Sequence of chain 39.C:
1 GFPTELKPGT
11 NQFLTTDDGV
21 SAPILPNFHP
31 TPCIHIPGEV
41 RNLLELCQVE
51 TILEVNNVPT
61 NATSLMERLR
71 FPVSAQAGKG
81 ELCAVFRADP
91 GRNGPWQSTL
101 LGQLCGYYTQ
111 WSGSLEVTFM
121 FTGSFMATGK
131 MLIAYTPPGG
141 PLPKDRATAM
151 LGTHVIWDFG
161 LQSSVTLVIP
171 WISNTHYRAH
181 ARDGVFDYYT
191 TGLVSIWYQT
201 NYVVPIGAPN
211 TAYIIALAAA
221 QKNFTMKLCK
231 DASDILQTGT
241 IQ

Binding-site contacts:
Ligand atom N5 contacts residue PHE233 of chain 39.A at 3.2 Å.
Ligand atom N4 contacts residue TRP203 of chain 39.A at 3.6 Å (h-bond).
Ligand atom C3 contacts residue ASP112 of chain 39.A at 3.0 Å.
Ligand atom C16 contacts residue PHE135 of chain 39.A at 3.4 Å (hydrophobic).
Ligand atom C18 contacts residue PHE155 of chain 39.A at 3.9 Å (hydrophobic).
Ligand atom C2 contacts residue ASP112 of chain 39.A at 2.8 Å.
Ligand atom C14 contacts residue MET195 of chain 39.A at 3.9 Å (hydrophobic).
Ligand atom C19 contacts residue ILE24 of chain 39.C at 3.5 Å (hydrophobic).
Ligand atom C14 contacts residue PHE135 of chain 39.A at 3.7 Å (hydrophobic).
Ligand atom C22 contacts residue VAL179 of chain 39.A at 3.4 Å (hydrophobic).
Ligand atom O3 contacts residue ILE113 of chain 39.A at 3.0 Å (h-bond).
Ligand atom C13 contacts residue PHE135 of chain 39.A at 3.4 Å (hydrophobic).
Ligand atom C17 contacts residue PHE155 of chain 39.A at 3.7 Å (hydrophobic).
Ligand atom C15 contacts residue MET195 of chain 39.A at 3.8 Å (hydrophobic).
Ligand atom O3 contacts residue ASP112 of chain 39.A at 3.6 Å.
Ligand atom C19 contacts residue VAL192 of chain 39.A at 3.4 Å (hydrophobic).
Ligand atom C13 contacts residue MET195 of chain 39.A at 3.9 Å (hydrophobic).
Ligand atom O2 contacts residue PHE137 of chain 39.A at 4.0 Å.
Ligand atom C14 contacts residue PHE155 of chain 39.A at 3.9 Å (hydrophobic).
Ligand atom N6 contacts residue PHE155 of chain 39.A at 3.8 Å.
Ligand atom C4 contacts residue TRP203 of chain 39.A at 4.0 Å (hydrophobic).
Ligand atom N2 contacts residue TRP203 of chain 39.A at 3.9 Å.
Ligand atom O2 contacts residue PHE233 of chain 39.A at 3.0 Å.
Ligand atom C2 contacts residue THR114 of chain 39.A at 3.6 Å.
Ligand atom O1 contacts residue MET195 of chain 39.A at 3.2 Å.
Ligand atom C9 contacts residue ILE113 of chain 39.A at 3.7 Å (hydrophobic).
Ligand atom N5 contacts residue PHE137 of chain 39.A at 3.5 Å.
Ligand atom N6 contacts residue ILE24 of chain 39.C at 3.9 Å.
Ligand atom C16 contacts residue PHE155 of chain 39.A at 3.9 Å (hydrophobic).
Ligand atom C7 contacts residue ASN228 of chain 39.A at 3.8 Å.
Ligand atom C8 contacts residue TYR201 of chain 39.A at 3.3 Å (hydrophobic).
Ligand atom C5 contacts residue TRP203 of chain 39.A at 3.8 Å (hydrophobic).
Ligand atom N1 contacts residue ASP112 of chain 39.A at 3.9 Å.
Ligand atom C12 contacts residue MET195 of chain 39.A at 3.8 Å (hydrophobic).
Ligand atom C16 contacts residue ILE111 of chain 39.A at 3.5 Å (hydrophobic).
Ligand atom N1 contacts residue THR114 of chain 39.A at 4.0 Å.
Ligand atom C13 contacts residue ILE111 of chain 39.A at 4.0 Å (hydrophobic).
Ligand atom C17 contacts residue PHE135 of chain 39.A at 3.9 Å (hydrophobic).
Ligand atom C7 contacts residue TYR201 of chain 39.A at 3.8 Å (hydrophobic).
Ligand atom C15 contacts residue VAL192 of chain 39.A at 3.2 Å (hydrophobic).

Sequence of chain 40.C:
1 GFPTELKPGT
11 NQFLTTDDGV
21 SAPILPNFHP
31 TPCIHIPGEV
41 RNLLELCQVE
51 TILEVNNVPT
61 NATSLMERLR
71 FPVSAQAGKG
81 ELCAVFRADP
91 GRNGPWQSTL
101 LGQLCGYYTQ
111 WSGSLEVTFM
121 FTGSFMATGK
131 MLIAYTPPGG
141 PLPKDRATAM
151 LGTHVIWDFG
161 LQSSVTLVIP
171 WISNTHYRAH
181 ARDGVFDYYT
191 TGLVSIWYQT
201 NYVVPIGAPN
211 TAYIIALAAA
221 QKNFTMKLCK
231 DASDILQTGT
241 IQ

A protein and the small-molecule ligand that binds it are described below.
Small molecule (SMILES): Cc1nc(-c2ccc(OCCCCCN3CCN(c4ccnc(N)c4)C3=O)cc2)no1

Sequence of chain 39.A:
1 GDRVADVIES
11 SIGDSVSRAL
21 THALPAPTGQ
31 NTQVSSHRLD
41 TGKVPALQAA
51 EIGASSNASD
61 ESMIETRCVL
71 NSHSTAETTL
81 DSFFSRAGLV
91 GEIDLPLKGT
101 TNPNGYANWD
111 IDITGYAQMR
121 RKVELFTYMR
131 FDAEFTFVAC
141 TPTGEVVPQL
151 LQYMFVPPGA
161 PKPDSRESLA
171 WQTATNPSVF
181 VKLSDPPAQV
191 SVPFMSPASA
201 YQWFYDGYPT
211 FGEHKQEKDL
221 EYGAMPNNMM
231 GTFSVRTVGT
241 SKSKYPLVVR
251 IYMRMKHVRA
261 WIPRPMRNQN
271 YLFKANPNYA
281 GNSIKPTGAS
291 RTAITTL